This small molecule binds to this protein.
Small molecule (SMILES): CCCCCN(CCCCC)C(=O)[C@H](CCC(=O)O)NC(=O)[C@H](Cc1ccc(OP(=O)(O)O)cc1)NC(C)=O

Sequence of chain 1.C:
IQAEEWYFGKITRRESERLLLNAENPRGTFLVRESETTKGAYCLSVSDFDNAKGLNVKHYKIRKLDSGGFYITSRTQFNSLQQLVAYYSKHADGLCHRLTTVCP

Binding-site contacts:
Ligand atom O2P contacts residue SER38 of chain 1.C at 3.2 Å.
Ligand atom O2P contacts residue ARG36 of chain 1.C at 2.8 Å (salt-bridge).
Ligand atom CA contacts residue HIS62 of chain 1.C at 3.3 Å.
Ligand atom CZ contacts residue ARG16 of chain 1.C at 3.9 Å.
Ligand atom CZ contacts residue LYS64 of chain 1.C at 4.0 Å.
Ligand atom OE2 contacts residue LYS61 of chain 1.C at 3.6 Å.
Ligand atom C5' contacts residue TYR63 of chain 1.C at 3.8 Å (hydrophobic).
Ligand atom CE2 contacts residue HIS62 of chain 1.C at 3.8 Å.
Ligand atom O1P contacts residue THR40 of chain 1.C at 2.8 Å (h-bond).
Ligand atom C5' contacts residue THR76 of chain 1.C at 3.9 Å.
Ligand atom P contacts residue SER38 of chain 1.C at 3.7 Å.
Ligand atom CB contacts residue TYR63 of chain 1.C at 3.3 Å (hydrophobic).
Ligand atom CE2 contacts residue ARG16 of chain 1.C at 3.8 Å.
Ligand atom CD contacts residue LYS61 of chain 1.C at 3.7 Å.
Ligand atom CH3 contacts residue ARG16 of chain 1.C at 3.5 Å.
Ligand atom CD1 contacts residue LYS64 of chain 1.C at 3.8 Å.
Ligand atom CZ contacts residue SER38 of chain 1.C at 3.9 Å.
Ligand atom O2P contacts residue GLU37 of chain 1.C at 3.9 Å.
Ligand atom CB contacts residue HIS62 of chain 1.C at 3.8 Å.
Ligand atom C5' contacts residue GLY97 of chain 1.C at 3.5 Å.
Ligand atom N contacts residue ARG16 of chain 1.C at 3.7 Å.
Ligand atom CG contacts residue HIS62 of chain 1.C at 3.6 Å.
Ligand atom P contacts residue ARG36 of chain 1.C at 3.7 Å.
Ligand atom CD2 contacts residue LYS64 of chain 1.C at 3.8 Å.
Ligand atom CE1 contacts residue LYS64 of chain 1.C at 3.6 Å.
Ligand atom O contacts residue ARG16 of chain 1.C at 2.7 Å (salt-bridge).
Ligand atom CG contacts residue TYR63 of chain 1.C at 3.6 Å (hydrophobic).
Ligand atom CD2 contacts residue HIS62 of chain 1.C at 3.6 Å.
Ligand atom C contacts residue ARG16 of chain 1.C at 3.1 Å.
Ligand atom CA contacts residue HIS62 of chain 1.C at 3.9 Å.
Ligand atom CD2 contacts residue ARG16 of chain 1.C at 3.9 Å.
Ligand atom O3P contacts residue ARG36 of chain 1.C at 2.7 Å (salt-bridge).
Ligand atom O2P contacts residue GLU39 of chain 1.C at 2.7 Å (salt-bridge).
Ligand atom CB contacts residue HIS62 of chain 1.C at 3.8 Å.
Ligand atom N contacts residue HIS62 of chain 1.C at 2.9 Å (h-bond).
Ligand atom O2P contacts residue THR40 of chain 1.C at 3.9 Å.
Ligand atom OH contacts residue SER38 of chain 1.C at 2.9 Å (h-bond).
Ligand atom O3P contacts residue ARG16 of chain 1.C at 3.2 Å (salt-bridge).
Ligand atom C contacts residue HIS62 of chain 1.C at 3.5 Å.
Ligand atom CE2 contacts residue CYS46 of chain 1.C at 3.5 Å (hydrophobic).